Sequence of chain 1.A:
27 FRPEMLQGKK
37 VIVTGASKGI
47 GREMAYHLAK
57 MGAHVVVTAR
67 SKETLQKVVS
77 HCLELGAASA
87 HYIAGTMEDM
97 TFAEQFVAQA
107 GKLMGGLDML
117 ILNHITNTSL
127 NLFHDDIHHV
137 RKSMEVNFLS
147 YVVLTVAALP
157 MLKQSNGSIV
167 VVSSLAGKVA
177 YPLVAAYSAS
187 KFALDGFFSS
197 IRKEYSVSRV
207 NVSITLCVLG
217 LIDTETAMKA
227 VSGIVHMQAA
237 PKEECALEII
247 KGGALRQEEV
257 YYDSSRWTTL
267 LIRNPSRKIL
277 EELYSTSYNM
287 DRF

Sequence of chain 1.B:
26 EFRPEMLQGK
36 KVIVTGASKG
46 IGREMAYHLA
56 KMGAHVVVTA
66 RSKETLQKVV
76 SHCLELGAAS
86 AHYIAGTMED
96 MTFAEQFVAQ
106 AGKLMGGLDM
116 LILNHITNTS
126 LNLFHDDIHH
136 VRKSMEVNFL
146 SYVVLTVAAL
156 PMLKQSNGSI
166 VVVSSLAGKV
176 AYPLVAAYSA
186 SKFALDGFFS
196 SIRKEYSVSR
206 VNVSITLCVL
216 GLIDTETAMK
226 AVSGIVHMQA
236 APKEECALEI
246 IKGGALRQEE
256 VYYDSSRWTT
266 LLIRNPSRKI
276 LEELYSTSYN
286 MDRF

This small molecule binds to this protein.
Small molecule (SMILES): O=C(NC1[C@@H]2CC3C[C@H]1CC(O)(C3)C2)c1cnc(N[C@H]2CCOC2)nc1C1CCCC1

Binding-site contacts:
Ligand atom N7 contacts residue TYR177 of chain 1.B at 3.8 Å.
Ligand atom C17 contacts residue NAP1 of chain 1.G at 3.6 Å.
Ligand atom C11 contacts residue TYR284 of chain 1.A at 3.8 Å (hydrophobic).
Ligand atom O14 contacts residue TYR183 of chain 1.B at 2.9 Å (h-bond).
Ligand atom N7 contacts residue LEU171 of chain 1.B at 3.5 Å.
Ligand atom C31 contacts residue TYR284 of chain 1.A at 3.5 Å (hydrophobic).
Ligand atom C31 contacts residue TYR280 of chain 1.A at 3.8 Å (hydrophobic).
Ligand atom C21 contacts residue TYR183 of chain 1.B at 3.6 Å (hydrophobic).
Ligand atom C1 contacts residue GLY216 of chain 1.B at 3.5 Å.
Ligand atom C13 contacts residue NAP1 of chain 1.G at 3.5 Å.
Ligand atom C1 contacts residue NAP1 of chain 1.G at 3.8 Å.
Ligand atom C24 contacts residue THR124 of chain 1.B at 3.6 Å.
Ligand atom C12 contacts residue VAL180 of chain 1.B at 3.8 Å (hydrophobic).
Ligand atom C10 contacts residue LEU126 of chain 1.B at 3.8 Å (hydrophobic).
Ligand atom C11 contacts residue TYR177 of chain 1.B at 3.8 Å (hydrophobic).
Ligand atom N6 contacts residue LEU217 of chain 1.B at 3.3 Å (h-bond).
Ligand atom O30 contacts residue TYR284 of chain 1.A at 3.4 Å (h-bond).
Ligand atom C19 contacts residue LEU126 of chain 1.B at 3.9 Å (hydrophobic).
Ligand atom C1 contacts residue LEU215 of chain 1.B at 3.7 Å (hydrophobic).
Ligand atom C2 contacts residue SER170 of chain 1.B at 3.7 Å.
Ligand atom C1 contacts residue LEU217 of chain 1.B at 3.7 Å (hydrophobic).
Ligand atom C29 contacts residue TYR284 of chain 1.A at 3.4 Å (hydrophobic).
Ligand atom C31 contacts residue TYR177 of chain 1.B at 3.7 Å (hydrophobic).
Ligand atom O14 contacts residue NAP1 of chain 1.G at 3.1 Å.
Ligand atom O14 contacts residue SER170 of chain 1.B at 2.6 Å (h-bond).
Ligand atom O26 contacts residue THR124 of chain 1.B at 3.9 Å.
Ligand atom C20 contacts residue VAL180 of chain 1.B at 3.9 Å (hydrophobic).
Ligand atom C24 contacts residue ALA226 of chain 1.B at 3.6 Å (hydrophobic).
Ligand atom O30 contacts residue TYR280 of chain 1.A at 3.4 Å.
Ligand atom C20 contacts residue LEU126 of chain 1.B at 3.8 Å (hydrophobic).
Ligand atom C29 contacts residue VAL231 of chain 1.B at 3.6 Å (hydrophobic).
Ligand atom C16 contacts residue TYR183 of chain 1.B at 3.8 Å (hydrophobic).
Ligand atom N6 contacts residue LEU171 of chain 1.B at 3.8 Å.
Ligand atom C1 contacts residue SER170 of chain 1.B at 3.5 Å.
Ligand atom O26 contacts residue THR222 of chain 1.B at 3.4 Å.
Ligand atom N6 contacts residue GLY216 of chain 1.B at 3.4 Å.
Ligand atom O26 contacts residue ILE121 of chain 1.B at 3.8 Å.
Ligand atom C11 contacts residue PRO178 of chain 1.B at 3.8 Å (hydrophobic).
Ligand atom C22 contacts residue TYR183 of chain 1.B at 3.6 Å (hydrophobic).
Ligand atom C13 contacts residue SER170 of chain 1.B at 3.5 Å.